Binding-site contacts:
Ligand atom O4 contacts residue ARG93 of chain 1.A at 3.1 Å (salt-bridge).
Ligand atom C2 contacts residue LYS203 of chain 1.A at 4.0 Å.
Ligand atom O6 contacts residue THR162 of chain 1.A at 4.0 Å.
Ligand atom O3 contacts residue MAN1 of chain 1.D at 0.5 Å (h-bond).
Ligand atom O6 contacts residue LYS203 of chain 1.A at 2.9 Å (salt-bridge).
Ligand atom O6 contacts residue MAN1 of chain 1.D at 0.1 Å (h-bond).
Ligand atom C1 contacts residue MAN1 of chain 1.D at 0.2 Å.
Ligand atom O3 contacts residue ARG93 of chain 1.A at 2.9 Å (salt-bridge).
Ligand atom O5 contacts residue LYS203 of chain 1.A at 3.1 Å (salt-bridge).
Ligand atom O2 contacts residue MAN1 of chain 1.E at 2.7 Å (h-bond).
Ligand atom C1 contacts residue LYS203 of chain 1.A at 3.9 Å.
Ligand atom C3 contacts residue ILE102 of chain 1.A at 3.8 Å (hydrophobic).
Ligand atom C3 contacts residue MAN1 of chain 1.D at 0.3 Å.
Ligand atom O4 contacts residue MAN1 of chain 1.D at 0.4 Å (h-bond).
Ligand atom C3 contacts residue ARG93 of chain 1.A at 3.9 Å.
Ligand atom C2 contacts residue MAN1 of chain 1.E at 3.8 Å.
Ligand atom C5 contacts residue MAN1 of chain 1.D at 0.2 Å.
Ligand atom C6 contacts residue TRP164 of chain 1.A at 3.5 Å (hydrophobic).
Ligand atom C5 contacts residue LYS203 of chain 1.A at 3.8 Å.
Ligand atom C6 contacts residue GLU145 of chain 1.A at 3.6 Å.
Ligand atom O1 contacts residue MAN1 of chain 1.D at 1.5 Å.
Ligand atom C6 contacts residue LYS203 of chain 1.A at 3.8 Å.
Ligand atom C4 contacts residue LYS203 of chain 1.A at 4.1 Å.
Ligand atom O3 contacts residue MAN1 of chain 1.E at 3.5 Å (h-bond).
Ligand atom C4 contacts residue MAN1 of chain 1.D at 0.1 Å.
Ligand atom C6 contacts residue MAN1 of chain 1.D at 0.3 Å.
Ligand atom O6 contacts residue PRO169 of chain 1.A at 3.6 Å.
Ligand atom O6 contacts residue GLU145 of chain 1.A at 2.7 Å (salt-bridge).
Ligand atom O4 contacts residue TRP164 of chain 1.A at 4.0 Å.
Ligand atom O4 contacts residue GLU145 of chain 1.A at 2.6 Å (salt-bridge).
Ligand atom O5 contacts residue MAN1 of chain 1.D at 0.4 Å (h-bond).
Ligand atom O4 contacts residue GLY103 of chain 1.A at 3.3 Å.
Ligand atom C2 contacts residue MAN1 of chain 1.D at 0.3 Å.
Ligand atom C4 contacts residue GLU145 of chain 1.A at 3.4 Å.
Ligand atom O6 contacts residue TRP164 of chain 1.A at 4.1 Å.
Ligand atom C3 contacts residue MAN1 of chain 1.E at 4.1 Å.
Ligand atom O2 contacts residue MAN1 of chain 1.D at 0.4 Å (h-bond).
Ligand atom O2 contacts residue LYS203 of chain 1.A at 3.1 Å (salt-bridge).
Ligand atom C2 contacts residue ILE102 of chain 1.A at 4.0 Å (hydrophobic).
Ligand atom C4 contacts residue ARG93 of chain 1.A at 3.9 Å.

Sequence of chain 1.A:
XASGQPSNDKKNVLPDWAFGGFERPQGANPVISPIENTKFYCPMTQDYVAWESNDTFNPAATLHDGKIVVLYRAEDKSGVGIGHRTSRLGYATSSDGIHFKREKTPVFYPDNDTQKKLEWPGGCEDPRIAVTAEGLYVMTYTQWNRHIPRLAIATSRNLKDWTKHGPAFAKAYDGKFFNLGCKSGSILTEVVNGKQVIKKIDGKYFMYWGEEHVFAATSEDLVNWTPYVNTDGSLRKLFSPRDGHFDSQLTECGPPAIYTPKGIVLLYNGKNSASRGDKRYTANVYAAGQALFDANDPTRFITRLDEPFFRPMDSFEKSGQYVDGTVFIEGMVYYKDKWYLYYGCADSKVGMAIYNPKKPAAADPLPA

A small-molecule ligand and the protein it binds are described below.
Small molecule (SMILES): OC[C@H]1O[C@@H](O)[C@@H](O)[C@@H](O)[C@@H]1O